Binding-site contacts:
Ligand atom C4 contacts residue ASN1074 of chain 1.A at 4.1 Å.
Ligand atom C1 contacts residue ASN1074 of chain 1.A at 1.4 Å.
Ligand atom N2 contacts residue ASN1074 of chain 1.A at 3.0 Å (h-bond).
Ligand atom C3 contacts residue ASN1074 of chain 1.A at 3.6 Å.
Ligand atom C5 contacts residue ASN1074 of chain 1.A at 3.5 Å.
Ligand atom O3 contacts residue ALA706 of chain 1.A at 3.8 Å.
Ligand atom O5 contacts residue ASN1074 of chain 1.A at 2.5 Å (h-bond).
Ligand atom C7 contacts residue ASN1074 of chain 1.A at 4.3 Å.
Ligand atom C2 contacts residue ASN1074 of chain 1.A at 2.6 Å.
Ligand atom O7 contacts residue ALA706 of chain 1.A at 3.8 Å.
Ligand atom C2 contacts residue GLN895 of chain 1.C at 4.3 Å.

Sequence of chain 1.C:
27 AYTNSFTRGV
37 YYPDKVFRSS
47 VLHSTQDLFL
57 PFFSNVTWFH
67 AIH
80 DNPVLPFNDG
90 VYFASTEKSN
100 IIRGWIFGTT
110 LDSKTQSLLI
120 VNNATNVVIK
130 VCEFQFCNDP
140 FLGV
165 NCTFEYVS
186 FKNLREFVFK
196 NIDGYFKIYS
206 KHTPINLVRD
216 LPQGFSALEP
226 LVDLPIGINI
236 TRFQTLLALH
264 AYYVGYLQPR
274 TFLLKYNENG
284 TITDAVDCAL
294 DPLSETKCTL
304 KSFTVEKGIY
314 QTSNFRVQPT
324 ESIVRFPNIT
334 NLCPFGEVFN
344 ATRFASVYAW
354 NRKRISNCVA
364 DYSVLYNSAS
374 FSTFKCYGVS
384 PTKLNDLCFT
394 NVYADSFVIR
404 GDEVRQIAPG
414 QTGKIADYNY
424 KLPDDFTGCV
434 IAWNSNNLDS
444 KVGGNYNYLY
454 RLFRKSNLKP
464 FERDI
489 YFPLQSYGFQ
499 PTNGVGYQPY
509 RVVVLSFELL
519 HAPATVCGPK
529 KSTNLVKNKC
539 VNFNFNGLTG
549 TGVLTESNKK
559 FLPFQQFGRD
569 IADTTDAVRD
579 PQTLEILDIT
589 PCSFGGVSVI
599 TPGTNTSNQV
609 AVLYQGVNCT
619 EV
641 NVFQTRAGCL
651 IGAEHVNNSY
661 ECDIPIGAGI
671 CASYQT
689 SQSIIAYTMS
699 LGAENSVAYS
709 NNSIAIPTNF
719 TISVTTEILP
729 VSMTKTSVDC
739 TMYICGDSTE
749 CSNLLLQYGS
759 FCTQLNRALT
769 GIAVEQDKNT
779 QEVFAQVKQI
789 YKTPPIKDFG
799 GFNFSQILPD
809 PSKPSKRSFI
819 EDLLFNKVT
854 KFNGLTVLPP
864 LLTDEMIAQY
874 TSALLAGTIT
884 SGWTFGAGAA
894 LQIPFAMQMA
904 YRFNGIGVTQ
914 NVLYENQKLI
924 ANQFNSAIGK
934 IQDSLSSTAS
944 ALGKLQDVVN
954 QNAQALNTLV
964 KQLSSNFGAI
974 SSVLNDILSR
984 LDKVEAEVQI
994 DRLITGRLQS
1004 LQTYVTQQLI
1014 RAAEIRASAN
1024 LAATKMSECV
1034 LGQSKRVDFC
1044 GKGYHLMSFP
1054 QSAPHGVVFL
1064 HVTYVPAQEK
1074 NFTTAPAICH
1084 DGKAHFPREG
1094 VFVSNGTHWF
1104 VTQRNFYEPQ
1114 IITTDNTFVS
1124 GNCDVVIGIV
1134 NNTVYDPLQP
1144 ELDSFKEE

A protein and the small-molecule ligand that binds it are described below.
Small molecule (SMILES): CC(=O)N[C@@H]1[C@@H](O)[C@H](O)[C@@H](CO)O[C@H]1O

Sequence of chain 1.A:
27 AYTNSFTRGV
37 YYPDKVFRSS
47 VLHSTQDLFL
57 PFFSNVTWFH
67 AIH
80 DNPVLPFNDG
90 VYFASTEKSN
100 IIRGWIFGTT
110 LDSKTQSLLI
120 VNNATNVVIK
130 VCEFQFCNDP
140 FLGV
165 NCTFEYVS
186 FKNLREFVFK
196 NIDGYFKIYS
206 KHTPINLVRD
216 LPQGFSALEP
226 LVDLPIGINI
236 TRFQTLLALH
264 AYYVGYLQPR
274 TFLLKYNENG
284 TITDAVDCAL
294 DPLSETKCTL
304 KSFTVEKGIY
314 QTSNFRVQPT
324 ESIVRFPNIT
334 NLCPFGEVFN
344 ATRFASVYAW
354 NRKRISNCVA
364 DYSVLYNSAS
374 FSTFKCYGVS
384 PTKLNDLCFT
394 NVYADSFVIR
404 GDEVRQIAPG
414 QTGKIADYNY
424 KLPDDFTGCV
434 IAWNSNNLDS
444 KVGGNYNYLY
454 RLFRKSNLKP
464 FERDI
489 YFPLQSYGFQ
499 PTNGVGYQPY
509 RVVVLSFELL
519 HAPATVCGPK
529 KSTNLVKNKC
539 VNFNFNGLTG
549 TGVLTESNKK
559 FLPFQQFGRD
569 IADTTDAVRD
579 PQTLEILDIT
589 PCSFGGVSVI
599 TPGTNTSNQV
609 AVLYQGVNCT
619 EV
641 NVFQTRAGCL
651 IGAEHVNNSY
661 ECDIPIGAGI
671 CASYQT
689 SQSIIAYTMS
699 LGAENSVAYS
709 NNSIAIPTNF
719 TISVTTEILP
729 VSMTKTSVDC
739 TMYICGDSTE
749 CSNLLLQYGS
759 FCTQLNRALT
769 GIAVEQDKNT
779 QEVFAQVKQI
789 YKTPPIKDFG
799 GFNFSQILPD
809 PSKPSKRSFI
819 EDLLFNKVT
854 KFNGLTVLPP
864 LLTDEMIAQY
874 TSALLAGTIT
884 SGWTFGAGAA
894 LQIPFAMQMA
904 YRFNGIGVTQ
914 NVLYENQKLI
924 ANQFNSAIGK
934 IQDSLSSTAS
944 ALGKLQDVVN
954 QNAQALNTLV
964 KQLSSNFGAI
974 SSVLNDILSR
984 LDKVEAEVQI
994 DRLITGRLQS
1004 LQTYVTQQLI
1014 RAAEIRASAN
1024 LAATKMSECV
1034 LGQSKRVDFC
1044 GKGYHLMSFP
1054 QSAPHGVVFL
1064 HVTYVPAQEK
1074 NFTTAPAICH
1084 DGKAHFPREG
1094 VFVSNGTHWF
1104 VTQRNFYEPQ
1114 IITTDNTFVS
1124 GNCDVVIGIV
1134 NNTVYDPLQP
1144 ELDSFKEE